Binding-site contacts:
Ligand atom N1 contacts residue GLY190 of chain 1.C at 3.6 Å.
Ligand atom C2 contacts residue PRO189 of chain 1.C at 3.6 Å (hydrophobic).
Ligand atom P contacts residue THR306 of chain 1.C at 3.9 Å.
Ligand atom N1 contacts residue PRO191 of chain 1.C at 3.7 Å.
Ligand atom O6 contacts residue PRO191 of chain 1.C at 3.4 Å.
Ligand atom C5' contacts residue LYS302 of chain 1.C at 3.8 Å.
Ligand atom C3' contacts residue ILE307 of chain 1.C at 3.8 Å (hydrophobic).
Ligand atom C2 contacts residue GLY190 of chain 1.C at 3.7 Å.
Ligand atom P contacts residue GLU308 of chain 1.C at 4.1 Å.
Ligand atom O6 contacts residue ARG102 of chain 1.C at 2.5 Å (salt-bridge).
Ligand atom O2 contacts residue GLY190 of chain 1.C at 3.5 Å (h-bond).
Ligand atom P contacts residue LYS302 of chain 1.C at 3.9 Å.
Ligand atom O1P contacts residue THR306 of chain 1.C at 3.5 Å.
Ligand atom O2' contacts residue PRO189 of chain 1.C at 4.2 Å.
Ligand atom C8 contacts residue GLU308 of chain 1.C at 3.7 Å.
Ligand atom C2' contacts residue GLN231 of chain 1.C at 3.8 Å.
Ligand atom O3P contacts residue ILE307 of chain 1.C at 2.9 Å (h-bond).
Ligand atom C5 contacts residue ARG102 of chain 1.C at 3.7 Å.
Ligand atom C5' contacts residue ILE307 of chain 1.C at 4.0 Å (hydrophobic).
Ligand atom P contacts residue ILE307 of chain 1.C at 3.7 Å.
Ligand atom O2' contacts residue GLN231 of chain 1.C at 3.0 Å (h-bond).
Ligand atom O3P contacts residue THR306 of chain 1.C at 3.6 Å.
Ligand atom O3P contacts residue LYS302 of chain 1.C at 2.8 Å (salt-bridge).
Ligand atom O2 contacts residue PRO189 of chain 1.C at 3.8 Å.
Ligand atom N7 contacts residue ARG102 of chain 1.C at 3.4 Å (salt-bridge).
Ligand atom O2P contacts residue LYS302 of chain 1.C at 4.2 Å.
Ligand atom C6 contacts residue PRO189 of chain 1.C at 3.9 Å (hydrophobic).
Ligand atom O2' contacts residue GLU308 of chain 1.C at 2.9 Å (salt-bridge).
Ligand atom C5 contacts residue PRO189 of chain 1.C at 4.0 Å (hydrophobic).
Ligand atom C3' contacts residue GLN231 of chain 1.C at 3.2 Å.
Ligand atom N3 contacts residue PRO189 of chain 1.C at 3.8 Å.
Ligand atom C4 contacts residue PRO189 of chain 1.C at 4.0 Å (hydrophobic).
Ligand atom O3' contacts residue TRP230 of chain 1.C at 3.2 Å (h-bond).
Ligand atom C2' contacts residue GLU308 of chain 1.C at 3.8 Å.
Ligand atom N1 contacts residue PRO189 of chain 1.C at 3.9 Å.
Ligand atom O1P contacts residue GLU308 of chain 1.C at 3.0 Å (salt-bridge).
Ligand atom O1P contacts residue ILE307 of chain 1.C at 3.5 Å (h-bond).
Ligand atom O3' contacts residue GLN231 of chain 1.C at 2.7 Å (h-bond).
Ligand atom C6 contacts residue PRO191 of chain 1.C at 3.9 Å (hydrophobic).
Ligand atom C6 contacts residue ARG102 of chain 1.C at 3.5 Å.

Sequence of chain 1.C:
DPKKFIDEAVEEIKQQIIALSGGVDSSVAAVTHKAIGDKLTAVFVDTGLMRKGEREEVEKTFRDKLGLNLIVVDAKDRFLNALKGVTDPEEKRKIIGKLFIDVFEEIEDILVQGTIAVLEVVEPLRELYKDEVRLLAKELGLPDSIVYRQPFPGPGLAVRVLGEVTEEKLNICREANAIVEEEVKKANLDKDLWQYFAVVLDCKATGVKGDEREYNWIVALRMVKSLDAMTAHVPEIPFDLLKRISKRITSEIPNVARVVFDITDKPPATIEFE

The small molecule below binds the protein below.
Small molecule (SMILES): O=c1[nH]c(=O)c2[nH+]cn([C@@H]3O[C@H](COP(=O)(O)O)[C@@H](O)[C@H]3O)c2[nH]1